This small molecule binds to this protein.
Small molecule (SMILES): CC(=O)S[C@@H]1CC2=CC(=O)CC[C@]2(C)[C@H]2CC[C@@]3(C)[C@@H](CC[C@@]34CCC(=O)O4)[C@H]12

Binding-site contacts:
Ligand atom C8 contacts residue LEU210 of chain 1.D at 3.8 Å (hydrophobic).
Ligand atom O59 contacts residue MET124 of chain 1.D at 3.1 Å.
Ligand atom C18 contacts residue GLN48 of chain 1.D at 3.6 Å.
Ligand atom C3 contacts residue LEU41 of chain 1.D at 3.4 Å (hydrophobic).
Ligand atom C11 contacts residue LEU82 of chain 1.D at 3.5 Å (hydrophobic).
Ligand atom C18 contacts residue PHE101 of chain 1.D at 3.6 Å (hydrophobic).
Ligand atom C19 contacts residue PHE101 of chain 1.D at 3.8 Å (hydrophobic).
Ligand atom C19 contacts residue LEU82 of chain 1.D at 3.6 Å (hydrophobic).
Ligand atom C19 contacts residue LEU86 of chain 1.D at 3.8 Å (hydrophobic).
Ligand atom C15 contacts residue ASN42 of chain 1.D at 3.6 Å.
Ligand atom O60 contacts residue ARG89 of chain 1.D at 2.8 Å (salt-bridge).
Ligand atom C4 contacts residue LEU41 of chain 1.D at 3.7 Å (hydrophobic).
Ligand atom C10 contacts residue MET79 of chain 1.D at 3.5 Å (hydrophobic).
Ligand atom C11 contacts residue ALA45 of chain 1.D at 3.7 Å (hydrophobic).
Ligand atom C5 contacts residue ASN42 of chain 1.D at 3.8 Å.
Ligand atom C14 contacts residue ASN42 of chain 1.D at 3.8 Å.
Ligand atom C10 contacts residue TRP78 of chain 1.D at 3.7 Å (hydrophobic).
Ligand atom O57 contacts residue ASN42 of chain 1.D at 3.5 Å (h-bond).
Ligand atom C13 contacts residue LEU38 of chain 1.D at 3.5 Å (hydrophobic).
Ligand atom C14 contacts residue LEU38 of chain 1.D at 3.3 Å (hydrophobic).
Ligand atom C12 contacts residue GLN48 of chain 1.D at 3.2 Å.
Ligand atom C3 contacts residue ASN42 of chain 1.D at 3.8 Å.
Ligand atom C1 contacts residue LEU41 of chain 1.D at 3.6 Å (hydrophobic).
Ligand atom O59 contacts residue LEU210 of chain 1.D at 3.5 Å.
Ligand atom C12 contacts residue LEU44 of chain 1.D at 3.4 Å (hydrophobic).
Ligand atom C23 contacts residue MET79 of chain 1.D at 3.8 Å (hydrophobic).
Ligand atom O57 contacts residue THR217 of chain 1.D at 3.7 Å.
Ligand atom C4 contacts residue ASN42 of chain 1.D at 3.0 Å.
Ligand atom C13 contacts residue PHE213 of chain 1.D at 3.7 Å (hydrophobic).
Ligand atom O60 contacts residue GLN48 of chain 1.D at 3.6 Å (h-bond).
Ligand atom C10 contacts residue ASN42 of chain 1.D at 3.8 Å.
Ligand atom O57 contacts residue CYS214 of chain 1.D at 3.8 Å.
Ligand atom S61 contacts residue PHE101 of chain 1.D at 3.8 Å.
Ligand atom O60 contacts residue LEU86 of chain 1.D at 3.6 Å.
Ligand atom C22 contacts residue MET79 of chain 1.D at 3.8 Å (hydrophobic).
Ligand atom C13 contacts residue MET117 of chain 1.D at 3.8 Å (hydrophobic).
Ligand atom O60 contacts residue PHE101 of chain 1.D at 3.6 Å.
Ligand atom O57 contacts residue PHE228 of chain 1.D at 3.2 Å.
Ligand atom C8 contacts residue PHE213 of chain 1.D at 3.6 Å (hydrophobic).
Ligand atom O58 contacts residue CYS214 of chain 1.D at 3.2 Å.

Sequence of chain 1.D:
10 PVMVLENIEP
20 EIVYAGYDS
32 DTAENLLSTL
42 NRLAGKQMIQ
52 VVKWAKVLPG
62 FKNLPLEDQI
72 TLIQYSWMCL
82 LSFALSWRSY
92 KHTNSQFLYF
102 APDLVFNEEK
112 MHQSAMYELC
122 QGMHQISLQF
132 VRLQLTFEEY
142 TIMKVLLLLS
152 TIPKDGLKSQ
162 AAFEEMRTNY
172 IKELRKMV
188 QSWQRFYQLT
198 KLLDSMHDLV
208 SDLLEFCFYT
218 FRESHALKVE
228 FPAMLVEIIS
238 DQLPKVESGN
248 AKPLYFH